Sequence of chain 1.C:
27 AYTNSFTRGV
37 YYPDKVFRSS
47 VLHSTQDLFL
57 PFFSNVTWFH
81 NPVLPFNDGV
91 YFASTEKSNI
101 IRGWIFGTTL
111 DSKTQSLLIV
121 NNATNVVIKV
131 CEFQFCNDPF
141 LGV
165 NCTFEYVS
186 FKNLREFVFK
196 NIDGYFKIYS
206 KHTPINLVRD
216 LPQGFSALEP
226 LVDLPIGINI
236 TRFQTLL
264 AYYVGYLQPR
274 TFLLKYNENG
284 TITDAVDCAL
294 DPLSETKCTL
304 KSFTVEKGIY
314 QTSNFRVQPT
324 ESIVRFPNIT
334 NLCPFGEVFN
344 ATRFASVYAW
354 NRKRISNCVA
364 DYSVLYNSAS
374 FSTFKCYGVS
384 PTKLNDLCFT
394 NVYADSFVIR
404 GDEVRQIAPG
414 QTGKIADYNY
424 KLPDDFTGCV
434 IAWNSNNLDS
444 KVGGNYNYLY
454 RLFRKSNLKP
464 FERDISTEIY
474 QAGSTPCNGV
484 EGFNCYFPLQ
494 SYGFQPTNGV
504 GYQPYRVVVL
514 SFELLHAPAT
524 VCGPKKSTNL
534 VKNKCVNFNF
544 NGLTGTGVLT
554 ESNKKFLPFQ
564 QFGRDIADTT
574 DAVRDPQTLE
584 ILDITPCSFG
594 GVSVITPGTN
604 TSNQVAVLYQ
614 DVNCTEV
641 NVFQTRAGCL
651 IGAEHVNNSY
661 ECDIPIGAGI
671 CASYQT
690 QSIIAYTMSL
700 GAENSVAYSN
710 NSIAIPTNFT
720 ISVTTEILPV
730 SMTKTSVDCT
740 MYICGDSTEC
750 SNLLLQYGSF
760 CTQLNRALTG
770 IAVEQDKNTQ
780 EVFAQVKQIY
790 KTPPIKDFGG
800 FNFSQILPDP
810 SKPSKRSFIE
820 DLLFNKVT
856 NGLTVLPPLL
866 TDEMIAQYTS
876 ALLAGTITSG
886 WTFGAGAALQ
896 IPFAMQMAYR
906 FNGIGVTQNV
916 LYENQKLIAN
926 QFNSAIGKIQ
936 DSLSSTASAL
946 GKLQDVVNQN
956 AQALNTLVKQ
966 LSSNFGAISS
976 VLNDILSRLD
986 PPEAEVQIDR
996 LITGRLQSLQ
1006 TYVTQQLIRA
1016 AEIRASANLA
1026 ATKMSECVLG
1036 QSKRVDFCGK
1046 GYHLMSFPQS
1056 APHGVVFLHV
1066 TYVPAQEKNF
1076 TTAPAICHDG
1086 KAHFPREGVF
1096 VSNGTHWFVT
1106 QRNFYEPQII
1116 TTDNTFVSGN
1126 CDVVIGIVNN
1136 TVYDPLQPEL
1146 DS

This protein binds this small molecule.
Small molecule (SMILES): CC(=O)N[C@H]1[C@H](O[C@H]2[C@H](O)[C@@H](NC(C)=O)CO[C@@H]2CO)O[C@H](CO)[C@@H](O)[C@@H]1O

Binding-site contacts:
Ligand atom O7 contacts residue ASP1127 of chain 1.C at 3.5 Å (salt-bridge).
Ligand atom C4 contacts residue ASN1134 of chain 1.C at 4.2 Å.
Ligand atom N2 contacts residue ASN1134 of chain 1.C at 2.9 Å (h-bond).
Ligand atom C1 contacts residue ASN1134 of chain 1.C at 1.4 Å.
Ligand atom C8 contacts residue ASP1127 of chain 1.C at 3.3 Å.
Ligand atom C5 contacts residue ASN1134 of chain 1.C at 3.6 Å.
Ligand atom C8 contacts residue ASN1134 of chain 1.C at 4.3 Å.
Ligand atom C3 contacts residue ASN1134 of chain 1.C at 3.8 Å.
Ligand atom C7 contacts residue ASN1134 of chain 1.C at 3.1 Å.
Ligand atom C7 contacts residue ASP1127 of chain 1.C at 3.7 Å.
Ligand atom O7 contacts residue ASN1134 of chain 1.C at 3.1 Å (h-bond).
Ligand atom C2 contacts residue ASN1134 of chain 1.C at 2.5 Å.
Ligand atom O5 contacts residue ASN1134 of chain 1.C at 2.4 Å (h-bond).